Sequence of chain 32.H:
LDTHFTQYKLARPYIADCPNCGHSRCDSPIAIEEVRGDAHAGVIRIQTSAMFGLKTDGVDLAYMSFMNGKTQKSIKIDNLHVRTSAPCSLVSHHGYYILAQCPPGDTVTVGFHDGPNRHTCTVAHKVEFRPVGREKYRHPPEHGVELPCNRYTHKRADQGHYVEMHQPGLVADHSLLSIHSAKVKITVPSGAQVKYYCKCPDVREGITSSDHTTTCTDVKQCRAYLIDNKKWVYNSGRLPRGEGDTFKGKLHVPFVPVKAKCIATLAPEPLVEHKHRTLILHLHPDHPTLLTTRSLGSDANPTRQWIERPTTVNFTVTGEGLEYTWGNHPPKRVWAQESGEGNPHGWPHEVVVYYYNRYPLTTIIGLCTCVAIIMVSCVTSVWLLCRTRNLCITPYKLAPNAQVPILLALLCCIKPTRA

The protein below binds the small molecule below.
Small molecule (SMILES): O=C(O)[C@@H]1O[C@H](O[C@H]2[C@@H](OS(=O)(=O)O)O[C@@H](O)[C@H](NS(=O)(=O)O)[C@H]2O)[C@@H](OS(=O)(=O)O)[C@H](O)[C@@H]1O

Binding-site contacts:
Ligand atom O3 contacts residue ALA158 of chain 32.H at 3.0 Å (h-bond).
Ligand atom O6B contacts residue LEU62 of chain 32.H at 4.0 Å.
Ligand atom O6A contacts residue LEU62 of chain 32.H at 3.4 Å.
Ligand atom C6 contacts residue SER93 of chain 32.H at 4.0 Å.
Ligand atom O4 contacts residue HIS155 of chain 32.H at 3.5 Å (h-bond).
Ligand atom C5 contacts residue LEU62 of chain 32.H at 3.8 Å (hydrophobic).
Ligand atom C5 contacts residue HIS155 of chain 32.H at 4.0 Å.
Ligand atom O4 contacts residue SER93 of chain 32.H at 3.0 Å (h-bond).
Ligand atom C3 contacts residue ARG157 of chain 32.H at 3.7 Å.
Ligand atom OAF contacts residue ALA158 of chain 32.H at 3.3 Å.
Ligand atom C4 contacts residue LYS156 of chain 32.H at 4.0 Å.
Ligand atom O5B contacts residue LYS156 of chain 32.H at 3.3 Å.
Ligand atom O3 contacts residue ARG157 of chain 32.H at 3.3 Å (salt-bridge).
Ligand atom OBI contacts residue LYS156 of chain 32.H at 4.0 Å.
Ligand atom O6A contacts residue SER93 of chain 32.H at 3.2 Å.
Ligand atom C3 contacts residue LYS156 of chain 32.H at 4.0 Å.
Ligand atom O5 contacts residue ARG157 of chain 32.H at 3.8 Å.
Ligand atom O5 contacts residue HIS155 of chain 32.H at 3.6 Å.
Ligand atom OAH contacts residue LEU2 of chain 32.H at 2.8 Å (h-bond).
Ligand atom O6B contacts residue LYS156 of chain 32.H at 3.3 Å.
Ligand atom O6B contacts residue HIS155 of chain 32.H at 3.3 Å (h-bond).
Ligand atom SAG contacts residue THR4 of chain 32.H at 3.9 Å.
Ligand atom O3 contacts residue LYS156 of chain 32.H at 3.0 Å.
Ligand atom OAH contacts residue THR4 of chain 32.H at 3.7 Å.
Ligand atom O5 contacts residue LYS156 of chain 32.H at 3.4 Å.
Ligand atom SAG contacts residue ARG157 of chain 32.H at 3.6 Å (salt-bridge).
Ligand atom O4 contacts residue LYS156 of chain 32.H at 3.5 Å.
Ligand atom O6A contacts residue HIS155 of chain 32.H at 3.8 Å.
Ligand atom OAH contacts residue ASP3 of chain 32.H at 4.0 Å.
Ligand atom O6B contacts residue HIS94 of chain 32.H at 4.0 Å.
Ligand atom O6B contacts residue ARG157 of chain 32.H at 3.3 Å (salt-bridge).
Ligand atom OAF contacts residue ARG157 of chain 32.H at 2.8 Å (salt-bridge).
Ligand atom OAF contacts residue THR4 of chain 32.H at 2.9 Å (h-bond).
Ligand atom C2 contacts residue ALA158 of chain 32.H at 3.7 Å (hydrophobic).
Ligand atom C3 contacts residue ALA158 of chain 32.H at 4.0 Å (hydrophobic).
Ligand atom C6 contacts residue LEU62 of chain 32.H at 3.5 Å (hydrophobic).
Ligand atom C6 contacts residue HIS94 of chain 32.H at 3.9 Å.
Ligand atom OAH contacts residue ARG157 of chain 32.H at 3.1 Å (salt-bridge).
Ligand atom C6 contacts residue HIS155 of chain 32.H at 3.4 Å.
Ligand atom O6A contacts residue HIS94 of chain 32.H at 3.2 Å (h-bond).